Binding-site contacts:
Ligand atom C2 contacts residue ASN25 of chain 1.F at 2.4 Å.
Ligand atom O5 contacts residue THR17 of chain 1.F at 4.4 Å.
Ligand atom O7 contacts residue ASN25 of chain 1.F at 3.6 Å.
Ligand atom C5 contacts residue ASN25 of chain 1.F at 3.7 Å.
Ligand atom C4 contacts residue ASN25 of chain 1.F at 4.2 Å.
Ligand atom C1 contacts residue THR17 of chain 1.F at 4.4 Å.
Ligand atom O5 contacts residue ASN25 of chain 1.F at 2.4 Å (h-bond).
Ligand atom N2 contacts residue ASN25 of chain 1.F at 2.9 Å (h-bond).
Ligand atom C6 contacts residue THR27 of chain 1.F at 4.4 Å.
Ligand atom C1 contacts residue ASN25 of chain 1.F at 1.4 Å.
Ligand atom C7 contacts residue ASN25 of chain 1.F at 3.4 Å.
Ligand atom C3 contacts residue ASN25 of chain 1.F at 3.8 Å.
Ligand atom O6 contacts residue THR27 of chain 1.F at 4.3 Å.

Sequence of chain 1.F:
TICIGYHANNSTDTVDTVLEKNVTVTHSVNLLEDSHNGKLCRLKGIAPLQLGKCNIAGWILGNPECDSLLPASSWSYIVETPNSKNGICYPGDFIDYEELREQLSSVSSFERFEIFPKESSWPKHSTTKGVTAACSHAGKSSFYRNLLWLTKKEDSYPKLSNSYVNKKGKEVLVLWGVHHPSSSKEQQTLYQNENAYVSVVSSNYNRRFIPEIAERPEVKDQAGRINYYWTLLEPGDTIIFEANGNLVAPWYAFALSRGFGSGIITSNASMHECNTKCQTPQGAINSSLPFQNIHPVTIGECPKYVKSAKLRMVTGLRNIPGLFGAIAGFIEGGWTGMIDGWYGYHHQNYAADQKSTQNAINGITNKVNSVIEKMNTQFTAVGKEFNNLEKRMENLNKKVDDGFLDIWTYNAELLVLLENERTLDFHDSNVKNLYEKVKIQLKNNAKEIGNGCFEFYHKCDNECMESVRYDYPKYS

This protein binds this small molecule.
Small molecule (SMILES): CC(=O)N[C@@H]1[C@@H](O)[C@H](O)[C@@H](CO)O[C@H]1O